Sequence of chain 11.C:
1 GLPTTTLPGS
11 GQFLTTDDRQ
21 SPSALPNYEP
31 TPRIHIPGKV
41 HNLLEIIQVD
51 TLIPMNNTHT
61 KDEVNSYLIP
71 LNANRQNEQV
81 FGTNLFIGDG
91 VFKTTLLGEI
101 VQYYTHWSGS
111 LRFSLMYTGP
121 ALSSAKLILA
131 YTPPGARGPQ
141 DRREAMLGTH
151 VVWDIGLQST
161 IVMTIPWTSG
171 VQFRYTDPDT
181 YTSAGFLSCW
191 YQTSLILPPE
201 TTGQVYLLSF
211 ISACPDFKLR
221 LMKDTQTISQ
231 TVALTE

Sequence of chain 12.C:
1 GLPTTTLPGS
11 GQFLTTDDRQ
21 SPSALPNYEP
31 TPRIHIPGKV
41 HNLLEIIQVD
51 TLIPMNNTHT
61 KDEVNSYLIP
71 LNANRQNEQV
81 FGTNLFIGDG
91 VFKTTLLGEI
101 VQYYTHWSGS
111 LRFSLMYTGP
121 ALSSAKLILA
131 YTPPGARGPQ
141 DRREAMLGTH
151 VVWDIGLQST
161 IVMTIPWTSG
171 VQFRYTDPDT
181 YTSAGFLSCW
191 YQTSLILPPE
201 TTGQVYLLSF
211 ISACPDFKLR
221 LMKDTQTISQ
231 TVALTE

Binding-site contacts:
Ligand atom C3B contacts residue MET224 of chain 11.A at 3.6 Å (hydrophobic).
Ligand atom C4A contacts residue ALA150 of chain 11.A at 4.0 Å (hydrophobic).
Ligand atom O1A contacts residue PHE186 of chain 11.A at 3.4 Å.
Ligand atom C3 contacts residue LEU106 of chain 11.A at 3.8 Å (hydrophobic).
Ligand atom C4B contacts residue TYR152 of chain 11.A at 3.6 Å (hydrophobic).
Ligand atom C5A contacts residue VAL176 of chain 11.A at 3.5 Å (hydrophobic).
Ligand atom O1A contacts residue MET224 of chain 11.A at 3.5 Å (h-bond).
Ligand atom O1 contacts residue MET221 of chain 11.A at 3.5 Å (h-bond).
Ligand atom CL2 contacts residue MET224 of chain 11.A at 3.4 Å.
Ligand atom C2B contacts residue TYR128 of chain 11.A at 3.9 Å (hydrophobic).
Ligand atom O1B contacts residue VAL188 of chain 11.A at 3.7 Å.
Ligand atom C4 contacts residue LEU106 of chain 11.A at 3.9 Å (hydrophobic).
Ligand atom C3C contacts residue ILE104 of chain 11.A at 3.7 Å (hydrophobic).
Ligand atom C5 contacts residue TYR128 of chain 11.A at 3.8 Å (hydrophobic).
Ligand atom N3A contacts residue ALA24 of chain 11.C at 3.8 Å.
Ligand atom C5B contacts residue TYR152 of chain 11.A at 3.7 Å (hydrophobic).
Ligand atom C3B contacts residue PHE186 of chain 11.A at 3.9 Å (hydrophobic).
Ligand atom N3A contacts residue PRO174 of chain 11.A at 3.3 Å (h-bond).
Ligand atom N3A contacts residue TYR152 of chain 11.A at 4.0 Å.
Ligand atom C1C contacts residue TYR128 of chain 11.A at 3.3 Å (hydrophobic).
Ligand atom CL1 contacts residue VAL188 of chain 11.A at 3.7 Å.
Ligand atom CL1 contacts residue TYR152 of chain 11.A at 3.9 Å.
Ligand atom C6B contacts residue TYR152 of chain 11.A at 3.9 Å (hydrophobic).
Ligand atom O1 contacts residue ILE104 of chain 11.A at 3.4 Å.
Ligand atom C4A contacts residue PRO174 of chain 11.A at 3.0 Å (hydrophobic).
Ligand atom N2 contacts residue MET221 of chain 11.A at 3.5 Å (h-bond).
Ligand atom CL2 contacts residue ILE104 of chain 11.A at 3.5 Å.
Ligand atom C2A contacts residue PHE186 of chain 11.A at 3.8 Å (hydrophobic).
Ligand atom C5A contacts residue ALA150 of chain 11.A at 3.5 Å (hydrophobic).
Ligand atom C2A contacts residue TYR152 of chain 11.A at 3.8 Å (hydrophobic).
Ligand atom C2C contacts residue VAL191 of chain 11.A at 4.0 Å (hydrophobic).
Ligand atom C5A contacts residue PHE186 of chain 11.A at 4.0 Å (hydrophobic).
Ligand atom C1B contacts residue VAL188 of chain 11.A at 4.0 Å (hydrophobic).
Ligand atom C31 contacts residue LEU106 of chain 11.A at 4.0 Å (hydrophobic).
Ligand atom C4A contacts residue SER175 of chain 11.A at 3.8 Å.
Ligand atom C3C contacts residue TYR152 of chain 11.A at 3.8 Å (hydrophobic).
Ligand atom CL1 contacts residue LEU25 of chain 11.C at 3.7 Å.
Ligand atom C2B contacts residue MET224 of chain 11.A at 4.0 Å (hydrophobic).
Ligand atom C4B contacts residue PHE186 of chain 11.A at 3.9 Å (hydrophobic).
Ligand atom CL2 contacts residue TYR128 of chain 11.A at 3.2 Å.

The small molecule below binds the protein below.
Small molecule (SMILES): Cc1cc(CCCOc2c(Cl)cc(C3=NCCO3)cc2Cl)on1

Sequence of chain 11.A:
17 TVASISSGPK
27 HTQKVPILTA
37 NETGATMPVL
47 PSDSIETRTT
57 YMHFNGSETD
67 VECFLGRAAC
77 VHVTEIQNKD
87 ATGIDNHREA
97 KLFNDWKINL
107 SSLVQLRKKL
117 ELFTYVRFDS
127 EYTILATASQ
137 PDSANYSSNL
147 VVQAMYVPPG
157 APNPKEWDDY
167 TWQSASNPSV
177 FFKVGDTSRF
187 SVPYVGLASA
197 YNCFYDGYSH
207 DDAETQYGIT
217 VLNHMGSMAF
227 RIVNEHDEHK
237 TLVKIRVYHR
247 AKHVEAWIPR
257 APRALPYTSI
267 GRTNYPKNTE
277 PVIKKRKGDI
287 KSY